Binding-site contacts:
Ligand atom N2 contacts residue VAL64 of chain 1.B at 3.7 Å.
Ligand atom C7 contacts residue GLU63 of chain 1.B at 4.1 Å.
Ligand atom C2 contacts residue PHE116 of chain 1.B at 3.5 Å (hydrophobic).
Ligand atom N1 contacts residue VAL59 of chain 1.B at 3.7 Å.
Ligand atom C6 contacts residue PHE116 of chain 1.B at 3.2 Å (hydrophobic).
Ligand atom O1 contacts residue ASN110 of chain 1.B at 3.2 Å (h-bond).
Ligand atom C1 contacts residue ILE54 of chain 1.B at 3.4 Å (hydrophobic).
Ligand atom C9 contacts residue VAL64 of chain 1.B at 3.6 Å (hydrophobic).
Ligand atom C3 contacts residue PHE116 of chain 1.B at 3.0 Å (hydrophobic).
Ligand atom O1 contacts residue VAL59 of chain 1.B at 4.3 Å.
Ligand atom O1 contacts residue CYS106 of chain 1.B at 3.8 Å.
Ligand atom S1 contacts residue TYR109 of chain 1.B at 3.7 Å.
Ligand atom C6 contacts residue GLU63 of chain 1.B at 3.5 Å.
Ligand atom C7 contacts residue VAL64 of chain 1.B at 3.9 Å (hydrophobic).
Ligand atom C4 contacts residue VAL64 of chain 1.B at 4.3 Å (hydrophobic).
Ligand atom O1 contacts residue PHE116 of chain 1.B at 4.2 Å.
Ligand atom N1 contacts residue PHE116 of chain 1.B at 3.9 Å.
Ligand atom N1 contacts residue ILE54 of chain 1.B at 3.9 Å.
Ligand atom S1 contacts residue PHE116 of chain 1.B at 3.5 Å.
Ligand atom C5 contacts residue GLU63 of chain 1.B at 4.5 Å.
Ligand atom C5 contacts residue VAL64 of chain 1.B at 3.6 Å (hydrophobic).
Ligand atom C1 contacts residue VAL59 of chain 1.B at 3.8 Å (hydrophobic).
Ligand atom C9 contacts residue ASN110 of chain 1.B at 4.2 Å.
Ligand atom C7 contacts residue PHE116 of chain 1.B at 4.2 Å (hydrophobic).
Ligand atom C2 contacts residue VAL59 of chain 1.B at 4.0 Å (hydrophobic).
Ligand atom N2 contacts residue TYR109 of chain 1.B at 4.4 Å.
Ligand atom C3 contacts residue ASN110 of chain 1.B at 4.3 Å.
Ligand atom C2 contacts residue ASN110 of chain 1.B at 4.0 Å.
Ligand atom S1 contacts residue ASN110 of chain 1.B at 3.2 Å (h-bond).
Ligand atom C5 contacts residue PHE116 of chain 1.B at 2.9 Å (hydrophobic).
Ligand atom C9 contacts residue PHE116 of chain 1.B at 3.7 Å (hydrophobic).
Ligand atom C4 contacts residue PHE116 of chain 1.B at 2.6 Å (hydrophobic).
Ligand atom C6 contacts residue VAL64 of chain 1.B at 3.8 Å (hydrophobic).
Ligand atom C8 contacts residue VAL64 of chain 1.B at 3.8 Å (hydrophobic).
Ligand atom C8 contacts residue GLU63 of chain 1.B at 4.5 Å.
Ligand atom C1 contacts residue PHE55 of chain 1.B at 3.8 Å (hydrophobic).
Ligand atom C9 contacts residue TYR109 of chain 1.B at 4.4 Å (hydrophobic).
Ligand atom C1 contacts residue CYS106 of chain 1.B at 4.4 Å (hydrophobic).
Ligand atom S1 contacts residue VAL64 of chain 1.B at 4.4 Å.

A small-molecule ligand and the protein it binds are described below.
Small molecule (SMILES): CNC(=O)c1cc2cccnc2s1

Sequence of chain 1.B:
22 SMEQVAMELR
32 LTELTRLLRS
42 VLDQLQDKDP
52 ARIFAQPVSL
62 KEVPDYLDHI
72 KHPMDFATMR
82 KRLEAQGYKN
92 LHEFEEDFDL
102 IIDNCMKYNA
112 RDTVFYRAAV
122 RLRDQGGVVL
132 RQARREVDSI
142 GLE